Sequence of chain 53.A:
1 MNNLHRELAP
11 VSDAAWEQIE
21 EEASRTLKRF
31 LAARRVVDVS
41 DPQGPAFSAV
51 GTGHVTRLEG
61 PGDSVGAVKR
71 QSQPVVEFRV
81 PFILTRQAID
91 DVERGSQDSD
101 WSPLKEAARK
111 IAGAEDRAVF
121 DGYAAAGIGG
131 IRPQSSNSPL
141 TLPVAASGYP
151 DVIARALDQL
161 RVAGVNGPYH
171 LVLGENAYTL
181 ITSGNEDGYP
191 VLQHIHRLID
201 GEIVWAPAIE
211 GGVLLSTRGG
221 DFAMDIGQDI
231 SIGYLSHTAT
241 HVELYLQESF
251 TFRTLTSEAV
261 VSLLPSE

Binding-site contacts:
Ligand atom CD1 contacts residue ILE230 of chain 53.A at 3.5 Å (hydrophobic).
Ligand atom CA contacts residue SER231 of chain 53.A at 3.6 Å.
Ligand atom CB contacts residue ILE230 of chain 53.A at 3.6 Å (hydrophobic).
Ligand atom CB contacts residue ARG35 of chain 53.A at 3.4 Å.
Ligand atom CE contacts residue VAL37 of chain 53.A at 3.7 Å (hydrophobic).
Ligand atom O contacts residue ILE232 of chain 53.A at 3.6 Å (h-bond).
Ligand atom N contacts residue ARG34 of chain 53.A at 3.7 Å.
Ligand atom CD2 contacts residue SER24 of chain 53.A at 3.5 Å.
Ligand atom CG contacts residue ILE230 of chain 53.A at 3.6 Å (hydrophobic).
Ligand atom CG contacts residue ARG35 of chain 53.A at 3.1 Å.
Ligand atom O contacts residue ARG34 of chain 53.A at 2.8 Å (salt-bridge).
Ligand atom CA contacts residue ASP229 of chain 53.A at 3.8 Å.
Ligand atom N contacts residue ILE230 of chain 53.A at 3.1 Å (h-bond).
Ligand atom CA contacts residue ASP229 of chain 53.A at 3.6 Å.
Ligand atom CG2 contacts residue LEU31 of chain 53.A at 3.8 Å (hydrophobic).
Ligand atom CD1 contacts residue LEU27 of chain 53.A at 3.8 Å (hydrophobic).
Ligand atom CD1 contacts residue LYS28 of chain 53.A at 3.4 Å.
Ligand atom OG contacts residue ARG34 of chain 53.A at 3.7 Å.
Ligand atom O contacts residue LEU4 of chain 53.A at 3.7 Å.
Ligand atom O contacts residue SER231 of chain 53.A at 3.2 Å.
Ligand atom CD2 contacts residue GLU20 of chain 53.A at 3.6 Å.
Ligand atom OG contacts residue ASP229 of chain 53.A at 3.6 Å.
Ligand atom CD1 contacts residue LEU27 of chain 53.A at 3.6 Å (hydrophobic).
Ligand atom N contacts residue ASP229 of chain 53.A at 2.8 Å (salt-bridge).
Ligand atom N contacts residue ASP229 of chain 53.A at 3.2 Å (salt-bridge).
Ligand atom N contacts residue ARG34 of chain 53.A at 3.9 Å.
Ligand atom CB contacts residue SER24 of chain 53.A at 3.8 Å.
Ligand atom N contacts residue ARG34 of chain 53.A at 3.4 Å (salt-bridge).
Ligand atom O contacts residue ARG6 of chain 53.A at 3.4 Å (salt-bridge).
Ligand atom CB contacts residue VAL39 of chain 53.A at 3.8 Å (hydrophobic).
Ligand atom CD1 contacts residue LEU31 of chain 53.A at 3.6 Å (hydrophobic).
Ligand atom C contacts residue ARG34 of chain 53.A at 3.7 Å.
Ligand atom NZ contacts residue THR217 of chain 53.A at 3.8 Å.
Ligand atom C contacts residue ASP229 of chain 53.A at 3.8 Å.
Ligand atom CA contacts residue ARG35 of chain 53.A at 3.8 Å.
Ligand atom C contacts residue SER231 of chain 53.A at 3.8 Å.
Ligand atom CA contacts residue ARG6 of chain 53.A at 3.7 Å.
Ligand atom CE contacts residue ARG35 of chain 53.A at 3.8 Å.
Ligand atom O contacts residue ASN2 of chain 53.A at 3.8 Å.
Ligand atom CE contacts residue VAL36 of chain 53.A at 3.7 Å (hydrophobic).

The protein below binds the small molecule below.
Small molecule (SMILES): CC[C@H](C)[C@H](NC(=O)[C@H](CC(N)=O)NC(=O)[C@H](CC(C)C)NC(=O)[C@H](CO)NC(=O)CNC(=O)[C@@H](N)CO)C(=O)NCC(=O)N[C@@H](CO)C(=O)N[C@@H](CC(C)C)C(=O)N[C@H](C=O)CCCCN